A protein and the small-molecule ligand that binds it are described below.
Small molecule (SMILES): CC(=O)N[C@@H]1[C@@H](O)[C@H](O)[C@@H](CO)O[C@H]1O

Sequence of chain 1.E:
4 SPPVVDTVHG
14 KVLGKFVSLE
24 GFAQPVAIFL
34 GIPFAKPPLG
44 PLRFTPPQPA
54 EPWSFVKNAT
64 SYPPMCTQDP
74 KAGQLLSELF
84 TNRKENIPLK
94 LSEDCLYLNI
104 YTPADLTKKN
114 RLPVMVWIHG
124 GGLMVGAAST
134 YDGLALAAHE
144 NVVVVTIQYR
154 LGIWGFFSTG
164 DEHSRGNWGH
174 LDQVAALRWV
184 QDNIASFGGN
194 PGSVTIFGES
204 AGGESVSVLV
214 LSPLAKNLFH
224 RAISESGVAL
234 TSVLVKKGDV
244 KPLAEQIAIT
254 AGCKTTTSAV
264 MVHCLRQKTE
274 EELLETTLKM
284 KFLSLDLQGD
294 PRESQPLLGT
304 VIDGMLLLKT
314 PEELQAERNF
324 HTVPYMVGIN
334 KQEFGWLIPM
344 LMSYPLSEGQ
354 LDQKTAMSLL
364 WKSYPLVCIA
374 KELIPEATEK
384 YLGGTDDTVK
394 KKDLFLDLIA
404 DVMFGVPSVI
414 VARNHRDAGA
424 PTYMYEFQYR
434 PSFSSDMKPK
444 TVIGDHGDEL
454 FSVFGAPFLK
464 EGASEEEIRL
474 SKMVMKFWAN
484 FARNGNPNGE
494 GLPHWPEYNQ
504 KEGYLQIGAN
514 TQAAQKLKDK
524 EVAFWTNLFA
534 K

Binding-site contacts:
Ligand atom C6 contacts residue NAG1 of chain 1.W at 4.2 Å.
Ligand atom C5 contacts residue THR63 of chain 1.E at 3.1 Å.
Ligand atom O3 contacts residue NAG1 of chain 1.W at 3.7 Å.
Ligand atom C7 contacts residue ASN61 of chain 1.E at 3.4 Å.
Ligand atom O4 contacts residue NAG1 of chain 1.W at 2.6 Å.
Ligand atom C6 contacts residue THR63 of chain 1.E at 3.4 Å.
Ligand atom O6 contacts residue NAG1 of chain 1.W at 4.0 Å.
Ligand atom C4 contacts residue ASN61 of chain 1.E at 4.2 Å.
Ligand atom C3 contacts residue NAG1 of chain 1.W at 4.4 Å.
Ligand atom O5 contacts residue THR63 of chain 1.E at 3.0 Å (h-bond).
Ligand atom C5 contacts residue ASN61 of chain 1.E at 3.7 Å.
Ligand atom C3 contacts residue ASN61 of chain 1.E at 3.8 Å.
Ligand atom N2 contacts residue ASN61 of chain 1.E at 2.9 Å (h-bond).
Ligand atom C1 contacts residue THR63 of chain 1.E at 3.5 Å.
Ligand atom O7 contacts residue ASN61 of chain 1.E at 3.1 Å (h-bond).
Ligand atom C2 contacts residue ASN61 of chain 1.E at 2.5 Å.
Ligand atom C1 contacts residue ASN61 of chain 1.E at 1.4 Å.
Ligand atom C4 contacts residue NAG1 of chain 1.W at 3.9 Å.
Ligand atom O5 contacts residue ASN61 of chain 1.E at 2.4 Å (h-bond).